Sequence of chain 54.C:
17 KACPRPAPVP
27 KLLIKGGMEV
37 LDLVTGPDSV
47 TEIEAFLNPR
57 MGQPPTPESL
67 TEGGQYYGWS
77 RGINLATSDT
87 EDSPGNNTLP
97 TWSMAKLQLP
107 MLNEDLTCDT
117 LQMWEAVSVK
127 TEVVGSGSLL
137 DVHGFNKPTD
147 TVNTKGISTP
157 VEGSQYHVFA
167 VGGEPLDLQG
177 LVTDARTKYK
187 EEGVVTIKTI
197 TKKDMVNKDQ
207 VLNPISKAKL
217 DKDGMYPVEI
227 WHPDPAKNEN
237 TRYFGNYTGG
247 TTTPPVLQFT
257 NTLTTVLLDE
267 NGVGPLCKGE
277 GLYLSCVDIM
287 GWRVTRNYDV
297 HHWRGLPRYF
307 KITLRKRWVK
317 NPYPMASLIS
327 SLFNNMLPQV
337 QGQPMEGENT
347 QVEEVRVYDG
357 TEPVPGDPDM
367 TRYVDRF

Sequence of chain 54.B:
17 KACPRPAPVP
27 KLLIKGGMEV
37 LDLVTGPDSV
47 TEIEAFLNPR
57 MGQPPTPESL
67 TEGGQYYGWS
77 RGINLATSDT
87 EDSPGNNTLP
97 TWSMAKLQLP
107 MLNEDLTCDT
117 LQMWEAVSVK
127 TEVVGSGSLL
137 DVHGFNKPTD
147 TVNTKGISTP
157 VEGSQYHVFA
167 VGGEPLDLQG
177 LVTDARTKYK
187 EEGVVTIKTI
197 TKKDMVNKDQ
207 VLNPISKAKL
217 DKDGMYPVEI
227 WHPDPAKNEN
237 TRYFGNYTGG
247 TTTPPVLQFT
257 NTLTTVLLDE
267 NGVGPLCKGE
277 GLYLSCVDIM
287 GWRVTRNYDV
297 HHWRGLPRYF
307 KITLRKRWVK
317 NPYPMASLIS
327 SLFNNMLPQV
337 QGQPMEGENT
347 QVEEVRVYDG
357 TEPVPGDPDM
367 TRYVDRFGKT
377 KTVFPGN

This protein binds this small molecule.
Small molecule (SMILES): CC(=O)N[C@@H]1[C@@H](O[C@@H]2O[C@H](CO)[C@H](O)[C@H](O[C@]3(C(=O)O)C[C@H](O)[C@@H](NC(C)=O)[C@H]([C@H](O)[C@H](O)CO)O3)[C@H]2O)[C@H](O)[C@@H](CO[C@]2(C(=O)O)C[C@H](O)[C@@H](NC(C)=O)[C@H]([C@H](O)[C@H](O)CO)O2)O[C@H]1O

Binding-site contacts:
Ligand atom C1 contacts residue TYR72 of chain 54.B at 4.1 Å (hydrophobic).
Ligand atom O4 contacts residue VAL296 of chain 54.B at 4.0 Å.
Ligand atom C5 contacts residue TYR72 of chain 54.B at 3.9 Å (hydrophobic).
Ligand atom O4 contacts residue GLY78 of chain 54.B at 3.0 Å.
Ligand atom O1B contacts residue SER89 of chain 54.B at 4.1 Å.
Ligand atom C4 contacts residue GLY78 of chain 54.B at 3.6 Å.
Ligand atom C3 contacts residue GLY78 of chain 54.B at 3.9 Å.
Ligand atom C4 contacts residue ARG77 of chain 54.B at 4.0 Å.
Ligand atom O4 contacts residue ASN80 of chain 54.B at 4.2 Å.
Ligand atom O1A contacts residue TYR72 of chain 54.B at 3.4 Å.
Ligand atom C3 contacts residue VAL296 of chain 54.B at 3.5 Å (hydrophobic).
Ligand atom C7 contacts residue TYR72 of chain 54.B at 4.3 Å (hydrophobic).
Ligand atom C6 contacts residue TYR72 of chain 54.B at 4.0 Å (hydrophobic).
Ligand atom C3 contacts residue ARG77 of chain 54.B at 3.9 Å.
Ligand atom C6 contacts residue ASN93 of chain 54.B at 3.2 Å.
Ligand atom C11 contacts residue ASP85 of chain 54.C at 4.0 Å.
Ligand atom N5 contacts residue TYR72 of chain 54.B at 3.1 Å (h-bond).
Ligand atom C4 contacts residue TYR72 of chain 54.B at 4.1 Å (hydrophobic).
Ligand atom O1B contacts residue TYR72 of chain 54.B at 4.2 Å.
Ligand atom C4 contacts residue HIS298 of chain 54.B at 3.4 Å.
Ligand atom O3 contacts residue GLY78 of chain 54.B at 3.4 Å.
Ligand atom O4 contacts residue THR291 of chain 54.B at 3.1 Å.
Ligand atom O4 contacts residue HIS298 of chain 54.B at 2.9 Å (h-bond).
Ligand atom C1 contacts residue ARG77 of chain 54.B at 3.4 Å.
Ligand atom C11 contacts residue TYR72 of chain 54.B at 4.0 Å (hydrophobic).
Ligand atom O1B contacts residue ARG77 of chain 54.B at 3.1 Å (salt-bridge).
Ligand atom C8 contacts residue ARG77 of chain 54.B at 4.3 Å.
Ligand atom C3 contacts residue GLY78 of chain 54.B at 4.1 Å.
Ligand atom C2 contacts residue GLY78 of chain 54.B at 4.1 Å.
Ligand atom O1B contacts residue ASN80 of chain 54.B at 4.3 Å.
Ligand atom C3 contacts residue HIS298 of chain 54.B at 3.4 Å.
Ligand atom O1A contacts residue ARG77 of chain 54.B at 2.9 Å (salt-bridge).
Ligand atom O1A contacts residue GLY78 of chain 54.B at 4.0 Å.
Ligand atom O3 contacts residue VAL296 of chain 54.B at 4.0 Å.
Ligand atom O8 contacts residue ARG77 of chain 54.B at 3.4 Å (salt-bridge).
Ligand atom O8 contacts residue TYR72 of chain 54.B at 3.4 Å (h-bond).
Ligand atom C5 contacts residue ASN93 of chain 54.B at 4.3 Å.
Ligand atom C10 contacts residue TYR72 of chain 54.B at 4.1 Å (hydrophobic).
Ligand atom O6 contacts residue ASN93 of chain 54.B at 3.2 Å (h-bond).
Ligand atom O4 contacts residue ILE79 of chain 54.B at 3.6 Å (h-bond).